Sequence of chain 1.B:
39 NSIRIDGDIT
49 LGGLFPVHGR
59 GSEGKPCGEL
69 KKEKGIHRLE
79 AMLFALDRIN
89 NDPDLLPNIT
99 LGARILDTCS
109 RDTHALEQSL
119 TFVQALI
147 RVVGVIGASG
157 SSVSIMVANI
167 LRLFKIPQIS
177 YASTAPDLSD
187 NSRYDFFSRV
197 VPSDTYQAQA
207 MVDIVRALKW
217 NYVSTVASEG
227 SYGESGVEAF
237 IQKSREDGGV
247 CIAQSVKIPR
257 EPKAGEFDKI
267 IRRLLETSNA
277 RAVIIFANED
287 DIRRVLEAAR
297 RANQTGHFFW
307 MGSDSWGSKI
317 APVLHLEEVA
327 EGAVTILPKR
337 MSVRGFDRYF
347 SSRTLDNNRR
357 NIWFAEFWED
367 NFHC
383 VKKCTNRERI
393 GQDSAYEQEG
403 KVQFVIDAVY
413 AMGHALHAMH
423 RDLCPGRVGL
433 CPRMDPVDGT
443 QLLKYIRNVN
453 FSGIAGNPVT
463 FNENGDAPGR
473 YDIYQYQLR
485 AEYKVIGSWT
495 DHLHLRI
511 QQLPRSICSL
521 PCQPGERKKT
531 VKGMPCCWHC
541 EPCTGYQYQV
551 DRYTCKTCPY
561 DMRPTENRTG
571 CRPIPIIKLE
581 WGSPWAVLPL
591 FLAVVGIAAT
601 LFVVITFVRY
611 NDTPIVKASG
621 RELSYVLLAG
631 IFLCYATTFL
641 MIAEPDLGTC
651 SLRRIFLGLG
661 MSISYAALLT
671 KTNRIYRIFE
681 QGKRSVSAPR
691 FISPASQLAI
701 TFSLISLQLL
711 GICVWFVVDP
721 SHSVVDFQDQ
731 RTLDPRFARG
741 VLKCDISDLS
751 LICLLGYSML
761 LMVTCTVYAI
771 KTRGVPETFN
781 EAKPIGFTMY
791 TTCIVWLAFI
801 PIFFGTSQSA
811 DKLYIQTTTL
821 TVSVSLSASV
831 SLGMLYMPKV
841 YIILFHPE

This small molecule binds to this protein.
Small molecule (SMILES): N[C@@H](CCC(=O)O)C(=O)O

Binding-site contacts:
Ligand atom N contacts residue TYR228 of chain 1.B at 4.1 Å.
Ligand atom CB contacts residue LYS403 of chain 1.B at 3.4 Å.
Ligand atom CB contacts residue SER311 of chain 1.B at 4.0 Å.
Ligand atom CA contacts residue TYR228 of chain 1.B at 3.6 Å (hydrophobic).
Ligand atom CA contacts residue THR180 of chain 1.B at 4.3 Å.
Ligand atom C contacts residue TYR228 of chain 1.B at 3.9 Å (hydrophobic).
Ligand atom CB contacts residue ALA178 of chain 1.B at 3.8 Å (hydrophobic).
Ligand atom N contacts residue ALA178 of chain 1.B at 2.4 Å (h-bond).
Ligand atom N contacts residue SER155 of chain 1.B at 4.2 Å.
Ligand atom OE2 contacts residue ALA178 of chain 1.B at 4.1 Å.
Ligand atom OE1 contacts residue LYS315 of chain 1.B at 3.9 Å.
Ligand atom CG contacts residue ALA178 of chain 1.B at 3.3 Å (hydrophobic).
Ligand atom OXT contacts residue SER157 of chain 1.B at 2.9 Å (h-bond).
Ligand atom CG contacts residue SER155 of chain 1.B at 3.9 Å.
Ligand atom OXT contacts residue GLY156 of chain 1.B at 3.7 Å.
Ligand atom C contacts residue ALA178 of chain 1.B at 3.8 Å (hydrophobic).
Ligand atom C contacts residue SER157 of chain 1.B at 3.8 Å.
Ligand atom CA contacts residue ALA178 of chain 1.B at 3.5 Å (hydrophobic).
Ligand atom CG contacts residue LYS403 of chain 1.B at 3.3 Å.
Ligand atom OE2 contacts residue LYS403 of chain 1.B at 2.5 Å (salt-bridge).
Ligand atom OXT contacts residue SER155 of chain 1.B at 2.9 Å (h-bond).
Ligand atom CD contacts residue LYS72 of chain 1.B at 4.0 Å.
Ligand atom OXT contacts residue TYR228 of chain 1.B at 4.2 Å.
Ligand atom N contacts residue ASP310 of chain 1.B at 3.5 Å (salt-bridge).
Ligand atom OXT contacts residue ALA178 of chain 1.B at 3.4 Å (h-bond).
Ligand atom O contacts residue SER157 of chain 1.B at 3.9 Å.
Ligand atom OE1 contacts residue LYS72 of chain 1.B at 3.1 Å.
Ligand atom OE2 contacts residue LYS315 of chain 1.B at 3.8 Å.
Ligand atom CD contacts residue ARG76 of chain 1.B at 4.1 Å.
Ligand atom CA contacts residue LYS403 of chain 1.B at 4.2 Å.
Ligand atom OE2 contacts residue ARG76 of chain 1.B at 3.3 Å (salt-bridge).
Ligand atom OXT contacts residue SER179 of chain 1.B at 3.8 Å.
Ligand atom O contacts residue ASN284 of chain 1.B at 3.8 Å.
Ligand atom O contacts residue TYR228 of chain 1.B at 3.8 Å.
Ligand atom CA contacts residue ASP310 of chain 1.B at 4.1 Å.
Ligand atom N contacts residue THR180 of chain 1.B at 3.4 Å (h-bond).
Ligand atom N contacts residue SER179 of chain 1.B at 4.0 Å.
Ligand atom N contacts residue LYS403 of chain 1.B at 3.9 Å.
Ligand atom CD contacts residue LYS403 of chain 1.B at 3.2 Å.
Ligand atom C contacts residue SER155 of chain 1.B at 3.7 Å.